A small-molecule ligand and the protein it binds are described below.
Small molecule (SMILES): Nc1ncnc2c1ncn2[C@@H]1O[C@H](CO[P](=O)(O)O[P](=O)(O)NP(=O)(O)O)[C@@H](O)[C@H]1O

Sequence of chain 1.A:
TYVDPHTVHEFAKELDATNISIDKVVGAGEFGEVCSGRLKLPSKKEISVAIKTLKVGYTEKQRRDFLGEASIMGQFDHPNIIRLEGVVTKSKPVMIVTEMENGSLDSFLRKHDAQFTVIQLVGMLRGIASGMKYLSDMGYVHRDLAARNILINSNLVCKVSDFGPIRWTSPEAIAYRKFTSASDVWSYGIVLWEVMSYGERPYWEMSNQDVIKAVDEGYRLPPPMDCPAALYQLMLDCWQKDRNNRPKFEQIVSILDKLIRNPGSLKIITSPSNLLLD

Binding-site contacts:
Ligand atom N6 contacts residue LEU179 of chain 1.A at 3.8 Å.
Ligand atom O1B contacts residue GLY56 of chain 1.A at 3.4 Å.
Ligand atom C6 contacts residue LEU179 of chain 1.A at 3.9 Å (hydrophobic).
Ligand atom N6 contacts residue THR125 of chain 1.A at 3.5 Å (h-bond).
Ligand atom C5 contacts residue LEU179 of chain 1.A at 3.7 Å (hydrophobic).
Ligand atom O3A contacts residue MG1 of chain 1.B at 3.7 Å.
Ligand atom O2A contacts residue MG1 of chain 1.B at 2.1 Å.
Ligand atom O1B contacts residue GLU57 of chain 1.A at 3.4 Å (salt-bridge).
Ligand atom O3' contacts residue SER132 of chain 1.A at 2.8 Å (h-bond).
Ligand atom O1A contacts residue LYS79 of chain 1.A at 2.8 Å (salt-bridge).
Ligand atom O4' contacts residue GLY54 of chain 1.A at 3.9 Å.
Ligand atom O4' contacts residue VAL61 of chain 1.A at 3.8 Å.
Ligand atom C6 contacts residue MET128 of chain 1.A at 3.8 Å (hydrophobic).
Ligand atom C6 contacts residue GLU126 of chain 1.A at 3.8 Å.
Ligand atom PA contacts residue MG1 of chain 1.B at 3.3 Å.
Ligand atom PA contacts residue LYS79 of chain 1.A at 3.5 Å.
Ligand atom N3 contacts residue MET128 of chain 1.A at 3.9 Å.
Ligand atom O3G contacts residue ALA55 of chain 1.A at 3.8 Å.
Ligand atom N3B contacts residue ALA55 of chain 1.A at 3.1 Å (h-bond).
Ligand atom N7 contacts residue LEU179 of chain 1.A at 3.6 Å.
Ligand atom O2' contacts residue VAL53 of chain 1.A at 3.9 Å.
Ligand atom PG contacts residue MG1 of chain 1.B at 3.3 Å.
Ligand atom N1 contacts residue PTR127 of chain 1.A at 3.8 Å.
Ligand atom N1 contacts residue MET128 of chain 1.A at 2.9 Å (h-bond).
Ligand atom C2 contacts residue MET128 of chain 1.A at 3.1 Å (hydrophobic).
Ligand atom C3' contacts residue SER132 of chain 1.A at 3.4 Å.
Ligand atom C6 contacts residue ALA77 of chain 1.A at 3.3 Å (hydrophobic).
Ligand atom N1 contacts residue ALA77 of chain 1.A at 3.7 Å.
Ligand atom O3A contacts residue LYS79 of chain 1.A at 3.1 Å (salt-bridge).
Ligand atom O2B contacts residue MG1 of chain 1.B at 2.3 Å.
Ligand atom C2' contacts residue SER132 of chain 1.A at 3.9 Å.
Ligand atom PB contacts residue MG1 of chain 1.B at 3.3 Å.
Ligand atom N6 contacts residue GLU126 of chain 1.A at 2.8 Å (salt-bridge).
Ligand atom C2 contacts residue PTR127 of chain 1.A at 3.8 Å.
Ligand atom O1G contacts residue MG1 of chain 1.B at 1.9 Å.
Ligand atom O4' contacts residue VAL53 of chain 1.A at 3.8 Å.
Ligand atom N6 contacts residue MET128 of chain 1.A at 3.9 Å.
Ligand atom N3B contacts residue MG1 of chain 1.B at 3.7 Å.
Ligand atom N6 contacts residue ALA77 of chain 1.A at 3.3 Å.
Ligand atom C5 contacts residue ALA77 of chain 1.A at 3.8 Å (hydrophobic).